This protein binds this small molecule.
Small molecule (SMILES): OC[C@@H]1O[C@H](O)[C@H](O)[C@H]1O

Sequence of chain 1.A:
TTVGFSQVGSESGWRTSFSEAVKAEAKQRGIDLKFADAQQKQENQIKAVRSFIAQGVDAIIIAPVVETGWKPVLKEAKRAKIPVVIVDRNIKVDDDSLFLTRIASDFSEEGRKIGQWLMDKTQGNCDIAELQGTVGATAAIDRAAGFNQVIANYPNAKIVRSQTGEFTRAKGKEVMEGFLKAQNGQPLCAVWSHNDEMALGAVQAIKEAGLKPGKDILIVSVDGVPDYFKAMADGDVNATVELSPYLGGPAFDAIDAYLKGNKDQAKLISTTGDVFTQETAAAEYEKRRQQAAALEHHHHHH

Binding-site contacts:
Ligand atom O1 contacts residue AHR1 of chain 1.I at 1.0 Å.
Ligand atom C2 contacts residue ASN195 of chain 1.A at 3.5 Å.
Ligand atom O4 contacts residue ARG89 of chain 1.A at 2.9 Å (salt-bridge).
Ligand atom C3 contacts residue TRP14 of chain 1.A at 3.9 Å (hydrophobic).
Ligand atom C5 contacts residue ARG15 of chain 1.A at 3.7 Å.
Ligand atom C3 contacts residue AHR1 of chain 1.I at 0.0 Å.
Ligand atom C5 contacts residue AHR1 of chain 1.I at 0.0 Å.
Ligand atom O1 contacts residue SER12 of chain 1.A at 2.9 Å (h-bond).
Ligand atom O5 contacts residue AHR1 of chain 1.I at 0.0 Å (h-bond).
Ligand atom O2 contacts residue ASN195 of chain 1.A at 3.0 Å (h-bond).
Ligand atom O5 contacts residue ASP88 of chain 1.A at 2.6 Å (salt-bridge).
Ligand atom O2 contacts residue AHR1 of chain 1.I at 0.0 Å (h-bond).
Ligand atom C2 contacts residue AHR1 of chain 1.I at 0.1 Å.
Ligand atom O3 contacts residue ARG143 of chain 1.A at 2.8 Å (salt-bridge).
Ligand atom C4 contacts residue ARG89 of chain 1.A at 3.9 Å.
Ligand atom C1 contacts residue SER12 of chain 1.A at 3.8 Å.
Ligand atom C3 contacts residue ASP223 of chain 1.A at 3.3 Å.
Ligand atom O2 contacts residue TRP14 of chain 1.A at 3.7 Å.
Ligand atom O5 contacts residue ARG15 of chain 1.A at 3.3 Å (salt-bridge).
Ligand atom O5 contacts residue ARG89 of chain 1.A at 3.0 Å (salt-bridge).
Ligand atom O4 contacts residue AHR1 of chain 1.I at 0.0 Å (h-bond).
Ligand atom C2 contacts residue SER12 of chain 1.A at 3.9 Å.
Ligand atom O3 contacts residue ASP223 of chain 1.A at 2.5 Å (salt-bridge).
Ligand atom C1 contacts residue ARG89 of chain 1.A at 3.6 Å.
Ligand atom O2 contacts residue ASP223 of chain 1.A at 2.6 Å (salt-bridge).
Ligand atom O4 contacts residue ARG15 of chain 1.A at 3.2 Å (salt-bridge).
Ligand atom O5 contacts residue ALA139 of chain 1.A at 3.7 Å.
Ligand atom C5 contacts residue TRP14 of chain 1.A at 3.8 Å (hydrophobic).
Ligand atom O3 contacts residue AHR1 of chain 1.I at 0.0 Å (h-bond).
Ligand atom C1 contacts residue AHR1 of chain 1.I at 0.4 Å.
Ligand atom C1 contacts residue GLU11 of chain 1.A at 3.3 Å.
Ligand atom C5 contacts residue ASP88 of chain 1.A at 3.2 Å.
Ligand atom O1 contacts residue ARG15 of chain 1.A at 3.7 Å.
Ligand atom C2 contacts residue ASP223 of chain 1.A at 3.5 Å.
Ligand atom O4 contacts residue GLU11 of chain 1.A at 3.7 Å.
Ligand atom O3 contacts residue LEU243 of chain 1.A at 3.7 Å.
Ligand atom O2 contacts residue SER12 of chain 1.A at 2.9 Å (h-bond).
Ligand atom O1 contacts residue TRP14 of chain 1.A at 3.9 Å.
Ligand atom C4 contacts residue AHR1 of chain 1.I at 0.0 Å.
Ligand atom O1 contacts residue GLU11 of chain 1.A at 2.6 Å (salt-bridge).